Sequence of chain 1.A:
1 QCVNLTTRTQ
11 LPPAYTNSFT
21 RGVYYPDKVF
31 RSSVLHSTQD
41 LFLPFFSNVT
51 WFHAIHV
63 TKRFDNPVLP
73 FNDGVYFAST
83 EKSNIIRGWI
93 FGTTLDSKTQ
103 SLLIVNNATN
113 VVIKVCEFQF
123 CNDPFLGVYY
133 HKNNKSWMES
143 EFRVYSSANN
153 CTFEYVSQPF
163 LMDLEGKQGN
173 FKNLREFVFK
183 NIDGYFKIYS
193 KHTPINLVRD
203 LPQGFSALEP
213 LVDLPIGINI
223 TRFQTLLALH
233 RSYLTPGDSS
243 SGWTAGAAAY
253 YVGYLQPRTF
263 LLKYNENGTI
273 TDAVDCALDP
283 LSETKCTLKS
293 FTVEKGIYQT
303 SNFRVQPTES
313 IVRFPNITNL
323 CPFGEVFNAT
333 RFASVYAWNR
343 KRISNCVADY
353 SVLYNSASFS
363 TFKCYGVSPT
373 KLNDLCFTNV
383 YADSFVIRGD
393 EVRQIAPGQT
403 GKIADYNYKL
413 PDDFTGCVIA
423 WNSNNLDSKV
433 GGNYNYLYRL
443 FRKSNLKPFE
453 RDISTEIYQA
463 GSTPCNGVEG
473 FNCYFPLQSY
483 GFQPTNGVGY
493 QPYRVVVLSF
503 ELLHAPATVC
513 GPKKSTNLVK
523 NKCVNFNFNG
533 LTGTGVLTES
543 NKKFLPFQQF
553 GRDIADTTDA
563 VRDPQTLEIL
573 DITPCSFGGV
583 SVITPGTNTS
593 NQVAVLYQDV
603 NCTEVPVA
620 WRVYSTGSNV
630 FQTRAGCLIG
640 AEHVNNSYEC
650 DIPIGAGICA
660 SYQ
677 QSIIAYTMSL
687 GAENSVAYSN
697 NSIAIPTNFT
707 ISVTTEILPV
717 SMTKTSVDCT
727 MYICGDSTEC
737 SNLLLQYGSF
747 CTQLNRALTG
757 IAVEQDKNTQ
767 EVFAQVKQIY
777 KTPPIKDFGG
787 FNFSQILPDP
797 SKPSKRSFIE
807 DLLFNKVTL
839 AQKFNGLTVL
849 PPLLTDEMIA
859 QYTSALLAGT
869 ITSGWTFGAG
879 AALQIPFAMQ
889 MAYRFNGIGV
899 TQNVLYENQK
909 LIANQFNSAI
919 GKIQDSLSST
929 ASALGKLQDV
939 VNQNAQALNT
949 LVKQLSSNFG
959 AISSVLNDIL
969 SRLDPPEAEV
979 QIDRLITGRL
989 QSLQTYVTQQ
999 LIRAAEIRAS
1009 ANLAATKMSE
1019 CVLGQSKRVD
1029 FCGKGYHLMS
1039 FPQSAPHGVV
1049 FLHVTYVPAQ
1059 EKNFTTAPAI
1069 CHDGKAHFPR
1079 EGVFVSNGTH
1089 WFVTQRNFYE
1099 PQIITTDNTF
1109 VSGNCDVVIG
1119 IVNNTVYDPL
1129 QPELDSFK

The protein below binds the small molecule below.
Small molecule (SMILES): CC(=O)N[C@@H]1[C@@H](O)[C@H](O)[C@@H](CO)O[C@H]1O

Binding-site contacts:
Ligand atom C1 contacts residue SER790 of chain 1.A at 3.4 Å.
Ligand atom C2 contacts residue ASN788 of chain 1.A at 2.5 Å.
Ligand atom C4 contacts residue ASN788 of chain 1.A at 4.2 Å.
Ligand atom C5 contacts residue SER790 of chain 1.A at 4.0 Å.
Ligand atom C1 contacts residue ASN788 of chain 1.A at 1.4 Å.
Ligand atom C8 contacts residue ASN788 of chain 1.A at 4.4 Å.
Ligand atom N2 contacts residue ASN788 of chain 1.A at 2.9 Å (h-bond).
Ligand atom O6 contacts residue GLN791 of chain 1.A at 3.4 Å (h-bond).
Ligand atom C3 contacts residue ASN788 of chain 1.A at 3.8 Å.
Ligand atom C7 contacts residue ASN788 of chain 1.A at 3.9 Å.
Ligand atom O7 contacts residue ASN788 of chain 1.A at 4.4 Å.
Ligand atom O5 contacts residue SER790 of chain 1.A at 3.8 Å.
Ligand atom C5 contacts residue ASN788 of chain 1.A at 3.7 Å.
Ligand atom O5 contacts residue ASN788 of chain 1.A at 2.4 Å (h-bond).